Sequence of chain 1.B:
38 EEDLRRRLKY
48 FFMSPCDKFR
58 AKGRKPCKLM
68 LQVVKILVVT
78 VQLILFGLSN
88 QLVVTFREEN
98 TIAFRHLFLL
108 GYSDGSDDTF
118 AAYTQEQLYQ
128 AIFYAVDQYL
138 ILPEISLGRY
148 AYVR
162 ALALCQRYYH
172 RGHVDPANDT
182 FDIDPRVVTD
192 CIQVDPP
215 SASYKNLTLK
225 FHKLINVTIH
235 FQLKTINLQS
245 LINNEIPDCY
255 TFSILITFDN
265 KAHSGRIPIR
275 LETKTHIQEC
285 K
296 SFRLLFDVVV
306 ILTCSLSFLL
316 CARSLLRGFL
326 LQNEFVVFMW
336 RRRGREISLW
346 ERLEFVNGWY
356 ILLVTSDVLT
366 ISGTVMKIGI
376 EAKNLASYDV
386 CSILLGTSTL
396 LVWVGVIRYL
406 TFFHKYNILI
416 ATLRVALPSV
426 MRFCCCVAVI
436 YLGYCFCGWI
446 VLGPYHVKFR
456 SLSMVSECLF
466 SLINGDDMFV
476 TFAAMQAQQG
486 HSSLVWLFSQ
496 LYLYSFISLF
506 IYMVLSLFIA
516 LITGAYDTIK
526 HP

The small molecule below binds the protein below.
Small molecule (SMILES): CC(=O)N[C@H]1[C@H](O[C@H]2[C@H](O)[C@@H](NC(C)=O)CO[C@@H]2CO)O[C@H](CO)[C@@H](O)[C@@H]1O

Binding-site contacts:
Ligand atom O6 contacts residue VAL188 of chain 1.B at 3.4 Å.
Ligand atom N2 contacts residue ASN230 of chain 1.B at 2.8 Å (h-bond).
Ligand atom C1 contacts residue ASN230 of chain 1.B at 1.4 Å.
Ligand atom C8 contacts residue LEU259 of chain 1.B at 4.5 Å (hydrophobic).
Ligand atom C5 contacts residue ASN230 of chain 1.B at 3.7 Å.
Ligand atom C6 contacts residue VAL188 of chain 1.B at 4.4 Å (hydrophobic).
Ligand atom C4 contacts residue ASN230 of chain 1.B at 4.1 Å.
Ligand atom O5 contacts residue ASN230 of chain 1.B at 2.4 Å (h-bond).
Ligand atom C8 contacts residue VAL188 of chain 1.B at 3.8 Å (hydrophobic).
Ligand atom C3 contacts residue ASN230 of chain 1.B at 3.7 Å.
Ligand atom C8 contacts residue THR261 of chain 1.B at 3.7 Å.
Ligand atom C8 contacts residue THR232 of chain 1.B at 3.9 Å.
Ligand atom O6 contacts residue ARG168 of chain 1.B at 4.3 Å.
Ligand atom C1 contacts residue ILE229 of chain 1.B at 4.1 Å (hydrophobic).
Ligand atom C1 contacts residue ARG168 of chain 1.B at 4.3 Å.
Ligand atom O7 contacts residue ASN230 of chain 1.B at 4.2 Å.
Ligand atom C6 contacts residue ILE229 of chain 1.B at 4.0 Å (hydrophobic).
Ligand atom O5 contacts residue ILE229 of chain 1.B at 3.3 Å.
Ligand atom C5 contacts residue ARG168 of chain 1.B at 3.8 Å.
Ligand atom N2 contacts residue ARG168 of chain 1.B at 4.4 Å.
Ligand atom C2 contacts residue ASN230 of chain 1.B at 2.4 Å.
Ligand atom N2 contacts residue THR232 of chain 1.B at 4.1 Å.
Ligand atom O6 contacts residue ILE229 of chain 1.B at 3.6 Å.
Ligand atom C5 contacts residue ILE229 of chain 1.B at 4.2 Å (hydrophobic).
Ligand atom C7 contacts residue ASN230 of chain 1.B at 3.8 Å.
Ligand atom O5 contacts residue ARG168 of chain 1.B at 4.3 Å.